Binding-site contacts:
Ligand atom O1P contacts residue ARG298 of chain 1.B at 4.1 Å.
Ligand atom P contacts residue ARG298 of chain 1.B at 3.8 Å.
Ligand atom O6 contacts residue SER10 of chain 1.B at 3.6 Å.
Ligand atom O3P contacts residue GLY271 of chain 1.B at 2.9 Å (h-bond).
Ligand atom O5 contacts residue GLY9 of chain 1.B at 3.7 Å.
Ligand atom O2 contacts residue GLY9 of chain 1.B at 4.1 Å.
Ligand atom O6 contacts residue NDG1 of chain 1.M at 3.9 Å.
Ligand atom C6 contacts residue ARG298 of chain 1.B at 3.5 Å.
Ligand atom O1P contacts residue SER286 of chain 1.B at 4.3 Å.
Ligand atom O3P contacts residue SER10 of chain 1.B at 3.9 Å.
Ligand atom O1P contacts residue GLY271 of chain 1.B at 3.9 Å.
Ligand atom O6 contacts residue ARG298 of chain 1.B at 4.0 Å.
Ligand atom C6 contacts residue NDG1 of chain 1.M at 4.5 Å.
Ligand atom O2P contacts residue THR242 of chain 1.B at 2.5 Å (h-bond).
Ligand atom P contacts residue NDG1 of chain 1.M at 3.6 Å.
Ligand atom O3P contacts residue GLY270 of chain 1.B at 3.7 Å.
Ligand atom P contacts residue THR242 of chain 1.B at 3.8 Å.
Ligand atom O5 contacts residue SER10 of chain 1.B at 4.3 Å.
Ligand atom O2P contacts residue NDG1 of chain 1.M at 3.8 Å.
Ligand atom P contacts residue SER10 of chain 1.B at 3.5 Å.
Ligand atom O1P contacts residue THR242 of chain 1.B at 3.8 Å.
Ligand atom O2P contacts residue GLY270 of chain 1.B at 4.1 Å.
Ligand atom P contacts residue GLY271 of chain 1.B at 3.9 Å.
Ligand atom C1 contacts residue GLY9 of chain 1.B at 3.9 Å.
Ligand atom P contacts residue GLY270 of chain 1.B at 4.4 Å.
Ligand atom O3P contacts residue NDG1 of chain 1.M at 2.7 Å (h-bond).
Ligand atom O2P contacts residue SER10 of chain 1.B at 2.5 Å (h-bond).
Ligand atom O3P contacts residue ARG298 of chain 1.B at 2.8 Å (salt-bridge).

This small molecule binds to this protein.
Small molecule (SMILES): O=P(O)(O)OC[C@H]1O[C@H](O)[C@@H](O)[C@@H](O)[C@@H]1O

Sequence of chain 1.B:
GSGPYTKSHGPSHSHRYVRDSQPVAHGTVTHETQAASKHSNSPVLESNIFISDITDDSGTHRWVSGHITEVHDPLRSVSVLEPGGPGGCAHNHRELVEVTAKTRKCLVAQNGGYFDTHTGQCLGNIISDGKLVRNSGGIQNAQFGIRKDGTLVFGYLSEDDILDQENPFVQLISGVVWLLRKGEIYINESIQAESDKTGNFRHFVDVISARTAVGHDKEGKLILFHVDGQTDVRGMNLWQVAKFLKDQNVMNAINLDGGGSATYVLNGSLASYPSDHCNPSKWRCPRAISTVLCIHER